Sequence of chain 1.A:
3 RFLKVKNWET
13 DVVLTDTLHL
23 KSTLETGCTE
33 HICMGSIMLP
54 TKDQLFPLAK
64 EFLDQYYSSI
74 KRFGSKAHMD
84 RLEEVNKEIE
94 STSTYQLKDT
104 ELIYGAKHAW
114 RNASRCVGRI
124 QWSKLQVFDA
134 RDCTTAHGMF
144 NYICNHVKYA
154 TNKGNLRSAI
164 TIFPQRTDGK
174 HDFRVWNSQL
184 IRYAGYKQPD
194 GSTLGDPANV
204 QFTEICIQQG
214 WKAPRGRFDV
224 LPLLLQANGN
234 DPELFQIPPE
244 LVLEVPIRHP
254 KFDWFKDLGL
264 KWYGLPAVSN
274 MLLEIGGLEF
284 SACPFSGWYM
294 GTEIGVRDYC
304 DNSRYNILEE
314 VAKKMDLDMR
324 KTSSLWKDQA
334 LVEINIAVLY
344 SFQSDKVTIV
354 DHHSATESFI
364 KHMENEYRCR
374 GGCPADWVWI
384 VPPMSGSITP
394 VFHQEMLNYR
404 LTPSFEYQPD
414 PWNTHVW

This small molecule binds to this protein.
Small molecule (SMILES): Cc1cc(N)nc(C[C@H]2CNC[C@H]2OCCNCCc2cccc(F)c2)c1

Binding-site contacts:
Ligand atom C2' contacts residue HEM1 of chain 1.H at 3.8 Å.
Ligand atom C8A contacts residue GLY290 of chain 1.B at 3.5 Å.
Ligand atom O1 contacts residue HEM1 of chain 1.H at 3.2 Å (h-bond).
Ligand atom C2A contacts residue GLU296 of chain 1.B at 3.5 Å.
Ligand atom C8A contacts residue SER289 of chain 1.B at 3.9 Å.
Ligand atom C3 contacts residue TRP382 of chain 1.B at 3.8 Å (hydrophobic).
Ligand atom C5' contacts residue GLU296 of chain 1.B at 3.0 Å.
Ligand atom C3' contacts residue GLN182 of chain 1.B at 3.6 Å.
Ligand atom F13 contacts residue MET40 of chain 1.B at 3.2 Å.
Ligand atom N6A contacts residue TYR292 of chain 1.B at 3.7 Å.
Ligand atom N1' contacts residue GLU296 of chain 1.B at 2.7 Å (salt-bridge).
Ligand atom C3A contacts residue VAL271 of chain 1.B at 3.8 Å (hydrophobic).
Ligand atom N6A contacts residue TRP291 of chain 1.B at 2.8 Å (h-bond).
Ligand atom C5' contacts residue TYR292 of chain 1.B at 3.9 Å (hydrophobic).
Ligand atom C4 contacts residue HEM1 of chain 1.H at 3.2 Å.
Ligand atom C4' contacts residue GLU296 of chain 1.B at 3.7 Å.
Ligand atom C1 contacts residue VAL271 of chain 1.B at 3.6 Å (hydrophobic).
Ligand atom C8A contacts residue PHE288 of chain 1.B at 3.7 Å (hydrophobic).
Ligand atom C3 contacts residue HEM1 of chain 1.H at 3.2 Å.
Ligand atom C14 contacts residue MET40 of chain 1.B at 3.9 Å (hydrophobic).
Ligand atom C14 contacts residue TRP10 of chain 1.A at 3.8 Å (hydrophobic).
Ligand atom C6A contacts residue PRO269 of chain 1.B at 3.8 Å (hydrophobic).
Ligand atom C13 contacts residue MET40 of chain 1.B at 3.8 Å (hydrophobic).
Ligand atom C2 contacts residue HEM1 of chain 1.H at 3.6 Å.
Ligand atom C12 contacts residue TYR410 of chain 1.B at 3.8 Å (hydrophobic).
Ligand atom F13 contacts residue TYR410 of chain 1.B at 3.9 Å.
Ligand atom F13 contacts residue LEU41 of chain 1.B at 3.1 Å.
Ligand atom C6A contacts residue TRP291 of chain 1.B at 3.8 Å (hydrophobic).
Ligand atom C5A contacts residue PRO269 of chain 1.B at 3.8 Å (hydrophobic).
Ligand atom C6A contacts residue HEM1 of chain 1.H at 3.6 Å.
Ligand atom N6A contacts residue HEM1 of chain 1.H at 3.4 Å.
Ligand atom C6A contacts residue GLU296 of chain 1.B at 3.4 Å.
Ligand atom C2' contacts residue GLU296 of chain 1.B at 3.6 Å.
Ligand atom N2 contacts residue HEM1 of chain 1.H at 2.7 Å (h-bond).
Ligand atom N6A contacts residue GLU296 of chain 1.B at 2.6 Å (salt-bridge).
Ligand atom C8A contacts residue HEM1 of chain 1.H at 3.5 Å.
Ligand atom C7A contacts residue HEM1 of chain 1.H at 3.7 Å.
Ligand atom C5A contacts residue HEM1 of chain 1.H at 3.5 Å.
Ligand atom C7A contacts residue GLU296 of chain 1.B at 3.4 Å.
Ligand atom N1A contacts residue GLU296 of chain 1.B at 2.7 Å (salt-bridge).

Sequence of chain 1.B:
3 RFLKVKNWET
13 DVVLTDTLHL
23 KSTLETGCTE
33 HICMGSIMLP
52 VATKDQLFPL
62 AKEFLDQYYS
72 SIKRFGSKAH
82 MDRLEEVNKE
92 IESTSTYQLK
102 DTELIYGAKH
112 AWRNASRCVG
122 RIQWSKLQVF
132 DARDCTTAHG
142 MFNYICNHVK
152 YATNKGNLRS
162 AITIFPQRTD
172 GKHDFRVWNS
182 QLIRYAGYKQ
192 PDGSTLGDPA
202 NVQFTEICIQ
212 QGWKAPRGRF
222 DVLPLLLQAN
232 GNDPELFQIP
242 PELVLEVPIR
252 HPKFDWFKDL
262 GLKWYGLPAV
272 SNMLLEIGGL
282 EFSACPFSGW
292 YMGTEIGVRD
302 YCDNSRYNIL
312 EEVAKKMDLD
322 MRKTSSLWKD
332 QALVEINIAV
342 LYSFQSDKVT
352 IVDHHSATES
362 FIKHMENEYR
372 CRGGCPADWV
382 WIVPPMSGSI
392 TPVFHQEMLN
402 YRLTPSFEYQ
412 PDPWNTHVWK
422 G